Sequence of chain 1.L:
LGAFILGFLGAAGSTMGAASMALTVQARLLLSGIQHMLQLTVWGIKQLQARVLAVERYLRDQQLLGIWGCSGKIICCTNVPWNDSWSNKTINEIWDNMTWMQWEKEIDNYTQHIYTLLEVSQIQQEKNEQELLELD

This protein binds this small molecule.
Small molecule (SMILES): CC(=O)N[C@@H]1[C@@H](O)[C@H](O)[C@@H](CO)O[C@H]1O

Binding-site contacts:
Ligand atom N2 contacts residue ASN126 of chain 1.L at 2.9 Å (h-bond).
Ligand atom O5 contacts residue ASP125 of chain 1.L at 4.2 Å.
Ligand atom C3 contacts residue ASN126 of chain 1.L at 3.8 Å.
Ligand atom O6 contacts residue ASP125 of chain 1.L at 3.5 Å (salt-bridge).
Ligand atom C6 contacts residue ASP125 of chain 1.L at 4.3 Å.
Ligand atom O7 contacts residue ASN126 of chain 1.L at 3.1 Å (h-bond).
Ligand atom C2 contacts residue ASN126 of chain 1.L at 2.5 Å.
Ligand atom C4 contacts residue ASN126 of chain 1.L at 4.2 Å.
Ligand atom C1 contacts residue ASP125 of chain 1.L at 4.2 Å.
Ligand atom C7 contacts residue ASN126 of chain 1.L at 3.2 Å.
Ligand atom C5 contacts residue ASN126 of chain 1.L at 3.7 Å.
Ligand atom O5 contacts residue ASN126 of chain 1.L at 2.4 Å (h-bond).
Ligand atom C5 contacts residue ASP125 of chain 1.L at 4.5 Å.
Ligand atom C8 contacts residue ASN126 of chain 1.L at 4.2 Å.
Ligand atom C1 contacts residue ASN126 of chain 1.L at 1.4 Å.